Binding-site contacts:
Ligand atom O5 contacts residue ASN26 of chain 1.J at 2.4 Å (h-bond).
Ligand atom C2 contacts residue SER25 of chain 1.J at 3.6 Å.
Ligand atom C5 contacts residue VAL196 of chain 1.J at 4.4 Å (hydrophobic).
Ligand atom C5 contacts residue ASN26 of chain 1.J at 3.6 Å.
Ligand atom C7 contacts residue SER25 of chain 1.J at 4.4 Å.
Ligand atom O3 contacts residue SER25 of chain 1.J at 4.0 Å.
Ligand atom C3 contacts residue SER25 of chain 1.J at 4.4 Å.
Ligand atom N2 contacts residue SER25 of chain 1.J at 3.4 Å (h-bond).
Ligand atom C1 contacts residue ASN26 of chain 1.J at 1.4 Å.
Ligand atom C8 contacts residue MET199 of chain 1.J at 4.0 Å (hydrophobic).
Ligand atom C8 contacts residue GLY29 of chain 1.J at 4.3 Å.
Ligand atom C7 contacts residue ASN26 of chain 1.J at 3.4 Å.
Ligand atom C1 contacts residue SER25 of chain 1.J at 4.2 Å.
Ligand atom C4 contacts residue ASN26 of chain 1.J at 4.1 Å.
Ligand atom O7 contacts residue VAL196 of chain 1.J at 3.6 Å.
Ligand atom C1 contacts residue VAL196 of chain 1.J at 4.3 Å (hydrophobic).
Ligand atom C3 contacts residue ASN26 of chain 1.J at 3.6 Å.
Ligand atom O7 contacts residue ASN26 of chain 1.J at 4.0 Å.
Ligand atom C8 contacts residue ASN26 of chain 1.J at 4.1 Å.
Ligand atom N2 contacts residue ASN26 of chain 1.J at 2.7 Å (h-bond).
Ligand atom C2 contacts residue ASN26 of chain 1.J at 2.2 Å.

Sequence of chain 1.J:
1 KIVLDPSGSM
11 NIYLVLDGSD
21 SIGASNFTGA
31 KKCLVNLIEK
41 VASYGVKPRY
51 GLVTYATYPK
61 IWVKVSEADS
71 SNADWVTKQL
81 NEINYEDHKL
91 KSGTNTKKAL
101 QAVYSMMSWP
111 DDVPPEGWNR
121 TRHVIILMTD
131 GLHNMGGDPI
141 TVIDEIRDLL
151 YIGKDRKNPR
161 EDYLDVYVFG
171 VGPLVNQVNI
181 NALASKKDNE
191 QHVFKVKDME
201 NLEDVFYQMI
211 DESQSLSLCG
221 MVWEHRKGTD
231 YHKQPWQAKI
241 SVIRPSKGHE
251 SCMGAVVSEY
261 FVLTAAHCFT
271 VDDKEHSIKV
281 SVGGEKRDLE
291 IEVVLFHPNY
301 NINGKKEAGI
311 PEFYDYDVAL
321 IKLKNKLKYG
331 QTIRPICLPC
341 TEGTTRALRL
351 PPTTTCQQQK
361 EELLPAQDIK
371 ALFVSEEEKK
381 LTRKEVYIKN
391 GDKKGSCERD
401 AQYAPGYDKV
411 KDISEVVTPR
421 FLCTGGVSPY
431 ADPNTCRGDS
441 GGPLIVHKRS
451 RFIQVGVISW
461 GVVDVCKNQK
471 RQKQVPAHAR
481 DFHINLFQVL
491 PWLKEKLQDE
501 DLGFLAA

A small-molecule ligand and the protein it binds are described below.
Small molecule (SMILES): CC(=O)N[C@H]1[C@H](O[C@H]2[C@H](O)[C@@H](NC(C)=O)CO[C@@H]2CO)O[C@H](CO)[C@@H](O[C@@H]2O[C@H](CO)[C@@H](O)[C@H](O)[C@@H]2O)[C@@H]1O